This protein binds this small molecule.
Small molecule (SMILES): Nc1ncnc2c1ncn2[C@@H]1O[C@H](COP(=O)(O)OP(=O)(O)OP(O)(O)=S)[C@@H](O)[C@H]1O

Binding-site contacts:
Ligand atom O3G contacts residue GLU153 of chain 7.A at 4.2 Å.
Ligand atom O2G contacts residue LYS223 of chain 7.A at 3.6 Å.
Ligand atom C6 contacts residue ARG109 of chain 7.A at 4.2 Å.
Ligand atom C4 contacts residue ARG240 of chain 7.A at 4.1 Å.
Ligand atom S1G contacts residue HIS221 of chain 7.A at 4.0 Å.
Ligand atom PG contacts residue HIS221 of chain 7.A at 4.0 Å.
Ligand atom O3' contacts residue THR244 of chain 7.A at 2.7 Å (h-bond).
Ligand atom O3A contacts residue HIS221 of chain 7.A at 3.5 Å (h-bond).
Ligand atom N9 contacts residue ARG240 of chain 7.A at 3.9 Å.
Ligand atom PB contacts residue HIS221 of chain 7.A at 3.9 Å.
Ligand atom O2B contacts residue LYS223 of chain 7.A at 2.7 Å (salt-bridge).
Ligand atom N6 contacts residue MET177 of chain 7.A at 4.3 Å.
Ligand atom N6 contacts residue ARG109 of chain 7.A at 4.3 Å.
Ligand atom O1A contacts residue HIS221 of chain 7.A at 4.0 Å.
Ligand atom N3 contacts residue ARG240 of chain 7.A at 3.8 Å.
Ligand atom PB contacts residue LYS223 of chain 7.A at 4.1 Å.
Ligand atom N1 contacts residue ARG109 of chain 7.A at 3.3 Å (salt-bridge).
Ligand atom C5' contacts residue ARG240 of chain 7.A at 3.4 Å.
Ligand atom O2' contacts residue ARG240 of chain 7.A at 3.5 Å.
Ligand atom C2' contacts residue ARG240 of chain 7.A at 4.0 Å.
Ligand atom O1A contacts residue ARG227 of chain 7.A at 3.1 Å (salt-bridge).
Ligand atom O2G contacts residue HIS221 of chain 7.A at 4.3 Å.
Ligand atom O4' contacts residue ARG240 of chain 7.A at 4.1 Å.
Ligand atom O3B contacts residue ARG227 of chain 7.A at 3.9 Å.
Ligand atom O5' contacts residue ARG240 of chain 7.A at 3.7 Å.
Ligand atom O3B contacts residue HIS221 of chain 7.A at 3.0 Å (h-bond).
Ligand atom O3' contacts residue ARG240 of chain 7.A at 3.9 Å.
Ligand atom O5' contacts residue HIS221 of chain 7.A at 3.9 Å.
Ligand atom C1' contacts residue ARG240 of chain 7.A at 3.5 Å.
Ligand atom C5' contacts residue HIS221 of chain 7.A at 3.9 Å.
Ligand atom O3G contacts residue LYS188 of chain 7.A at 3.2 Å (salt-bridge).
Ligand atom PA contacts residue HIS221 of chain 7.A at 4.2 Å.
Ligand atom C3' contacts residue THR244 of chain 7.A at 3.7 Å.
Ligand atom S1G contacts residue ARG227 of chain 7.A at 3.2 Å (salt-bridge).
Ligand atom O2A contacts residue SER107 of chain 7.A at 3.9 Å.
Ligand atom PG contacts residue ARG227 of chain 7.A at 3.4 Å.
Ligand atom C2 contacts residue ARG109 of chain 7.A at 3.6 Å.
Ligand atom O3G contacts residue ARG227 of chain 7.A at 2.9 Å (salt-bridge).
Ligand atom C3' contacts residue ARG240 of chain 7.A at 3.8 Å.
Ligand atom C4' contacts residue ARG240 of chain 7.A at 4.1 Å.

Sequence of chain 7.A:
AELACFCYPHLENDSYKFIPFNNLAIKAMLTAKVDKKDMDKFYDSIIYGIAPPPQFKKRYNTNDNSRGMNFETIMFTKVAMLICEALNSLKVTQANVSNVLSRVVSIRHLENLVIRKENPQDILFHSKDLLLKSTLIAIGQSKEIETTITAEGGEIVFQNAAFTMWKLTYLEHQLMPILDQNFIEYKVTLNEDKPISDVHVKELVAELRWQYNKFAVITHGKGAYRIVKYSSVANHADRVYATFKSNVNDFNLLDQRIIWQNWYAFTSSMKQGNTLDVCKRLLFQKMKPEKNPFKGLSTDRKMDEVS